Binding-site contacts:
Ligand atom N2 contacts residue ASN709 of chain 1.A at 2.8 Å (h-bond).
Ligand atom C4 contacts residue ASN709 of chain 1.A at 4.3 Å.
Ligand atom O6 contacts residue ASP796 of chain 1.B at 4.0 Å.
Ligand atom C5 contacts residue ASP796 of chain 1.B at 4.2 Å.
Ligand atom C8 contacts residue ASN709 of chain 1.A at 3.8 Å.
Ligand atom C7 contacts residue ASN709 of chain 1.A at 3.5 Å.
Ligand atom O5 contacts residue ASN709 of chain 1.A at 2.5 Å (h-bond).
Ligand atom C3 contacts residue ASN709 of chain 1.A at 3.8 Å.
Ligand atom O5 contacts residue ASP796 of chain 1.B at 4.0 Å.
Ligand atom O7 contacts residue ASN709 of chain 1.A at 4.3 Å.
Ligand atom C5 contacts residue ASN709 of chain 1.A at 3.8 Å.
Ligand atom O7 contacts residue ILE1130 of chain 1.A at 3.5 Å (h-bond).
Ligand atom C1 contacts residue ASN709 of chain 1.A at 1.4 Å.
Ligand atom C2 contacts residue ASN709 of chain 1.A at 2.5 Å.
Ligand atom O7 contacts residue GLY1131 of chain 1.A at 3.7 Å.
Ligand atom C6 contacts residue ASP796 of chain 1.B at 3.3 Å.

Sequence of chain 1.B:
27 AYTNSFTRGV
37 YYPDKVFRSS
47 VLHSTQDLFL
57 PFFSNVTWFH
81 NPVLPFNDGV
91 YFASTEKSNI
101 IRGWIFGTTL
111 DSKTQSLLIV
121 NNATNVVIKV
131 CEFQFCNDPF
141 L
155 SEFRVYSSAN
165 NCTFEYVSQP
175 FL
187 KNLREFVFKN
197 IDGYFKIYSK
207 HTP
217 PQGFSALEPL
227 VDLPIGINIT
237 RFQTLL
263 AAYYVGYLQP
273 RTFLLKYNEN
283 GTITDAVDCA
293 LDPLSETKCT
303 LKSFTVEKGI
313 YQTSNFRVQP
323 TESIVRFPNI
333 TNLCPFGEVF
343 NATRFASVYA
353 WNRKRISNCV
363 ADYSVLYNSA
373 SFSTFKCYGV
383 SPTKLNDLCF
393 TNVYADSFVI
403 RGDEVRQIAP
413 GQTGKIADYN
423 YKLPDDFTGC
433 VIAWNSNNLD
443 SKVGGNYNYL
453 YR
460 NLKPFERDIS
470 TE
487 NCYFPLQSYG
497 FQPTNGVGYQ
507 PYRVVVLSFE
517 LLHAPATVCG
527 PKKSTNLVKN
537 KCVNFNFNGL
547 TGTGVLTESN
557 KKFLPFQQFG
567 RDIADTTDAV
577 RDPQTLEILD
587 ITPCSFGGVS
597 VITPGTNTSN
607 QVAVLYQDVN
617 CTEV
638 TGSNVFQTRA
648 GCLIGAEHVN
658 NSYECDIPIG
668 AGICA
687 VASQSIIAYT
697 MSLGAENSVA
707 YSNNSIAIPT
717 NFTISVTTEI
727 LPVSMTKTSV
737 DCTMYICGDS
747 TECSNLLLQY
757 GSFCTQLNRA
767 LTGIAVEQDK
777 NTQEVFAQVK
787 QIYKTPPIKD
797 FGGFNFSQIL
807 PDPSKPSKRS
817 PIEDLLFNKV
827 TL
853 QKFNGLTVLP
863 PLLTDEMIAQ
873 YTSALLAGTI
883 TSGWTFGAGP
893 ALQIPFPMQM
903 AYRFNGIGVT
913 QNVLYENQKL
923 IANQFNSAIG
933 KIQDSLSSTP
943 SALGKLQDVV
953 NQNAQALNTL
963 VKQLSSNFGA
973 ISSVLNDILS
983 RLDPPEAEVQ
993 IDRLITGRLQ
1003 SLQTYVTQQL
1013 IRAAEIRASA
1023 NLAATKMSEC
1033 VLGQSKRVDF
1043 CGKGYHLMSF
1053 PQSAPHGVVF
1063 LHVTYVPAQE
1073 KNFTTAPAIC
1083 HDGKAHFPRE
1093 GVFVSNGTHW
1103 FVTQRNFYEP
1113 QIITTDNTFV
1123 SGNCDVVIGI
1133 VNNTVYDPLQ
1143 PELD

Sequence of chain 1.A:
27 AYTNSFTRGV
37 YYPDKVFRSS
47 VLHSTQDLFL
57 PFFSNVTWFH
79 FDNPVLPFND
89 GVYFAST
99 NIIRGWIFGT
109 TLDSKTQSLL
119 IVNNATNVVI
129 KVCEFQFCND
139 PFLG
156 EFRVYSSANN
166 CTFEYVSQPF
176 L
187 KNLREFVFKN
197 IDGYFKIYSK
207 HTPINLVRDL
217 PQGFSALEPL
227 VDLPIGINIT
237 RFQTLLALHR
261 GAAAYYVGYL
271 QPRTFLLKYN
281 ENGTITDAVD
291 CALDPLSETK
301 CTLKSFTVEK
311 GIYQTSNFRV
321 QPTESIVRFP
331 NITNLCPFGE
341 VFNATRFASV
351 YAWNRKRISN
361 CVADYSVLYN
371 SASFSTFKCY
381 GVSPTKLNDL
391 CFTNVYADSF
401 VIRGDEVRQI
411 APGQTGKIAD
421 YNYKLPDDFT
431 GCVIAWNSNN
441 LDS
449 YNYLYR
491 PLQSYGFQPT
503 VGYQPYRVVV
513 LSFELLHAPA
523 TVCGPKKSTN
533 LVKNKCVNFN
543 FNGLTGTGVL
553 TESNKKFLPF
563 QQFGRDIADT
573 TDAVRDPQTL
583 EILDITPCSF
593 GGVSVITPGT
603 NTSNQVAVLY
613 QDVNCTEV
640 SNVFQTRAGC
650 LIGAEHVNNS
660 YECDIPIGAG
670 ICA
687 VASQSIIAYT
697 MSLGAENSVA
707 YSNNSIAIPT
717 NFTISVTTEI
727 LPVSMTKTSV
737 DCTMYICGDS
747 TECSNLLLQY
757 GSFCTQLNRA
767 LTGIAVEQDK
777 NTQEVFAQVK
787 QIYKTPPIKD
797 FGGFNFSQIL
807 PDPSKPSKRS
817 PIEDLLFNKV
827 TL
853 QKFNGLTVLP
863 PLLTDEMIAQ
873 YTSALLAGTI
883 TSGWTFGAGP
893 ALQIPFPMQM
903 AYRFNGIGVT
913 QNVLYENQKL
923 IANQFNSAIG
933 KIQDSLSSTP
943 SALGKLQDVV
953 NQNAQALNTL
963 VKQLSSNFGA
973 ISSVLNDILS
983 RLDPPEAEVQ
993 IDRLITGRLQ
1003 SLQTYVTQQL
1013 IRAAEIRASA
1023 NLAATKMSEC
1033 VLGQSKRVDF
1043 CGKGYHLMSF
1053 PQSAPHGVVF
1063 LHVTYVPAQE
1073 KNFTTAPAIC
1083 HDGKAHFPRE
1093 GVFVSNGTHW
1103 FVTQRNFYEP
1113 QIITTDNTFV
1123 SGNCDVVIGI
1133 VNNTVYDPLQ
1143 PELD

A protein and the small-molecule ligand that binds it are described below.
Small molecule (SMILES): CC(=O)N[C@@H]1[C@@H](O)[C@H](O)[C@@H](CO)O[C@H]1O